Binding-site contacts:
Ligand atom C11 contacts residue PRO16 of chain 1.B at 3.9 Å (hydrophobic).
Ligand atom O4 contacts residue PHE128 of chain 1.B at 3.6 Å.
Ligand atom C1 contacts residue ARG171 of chain 1.B at 4.1 Å.
Ligand atom O2 contacts residue PHE128 of chain 1.B at 3.5 Å.
Ligand atom C10 contacts residue TYR17 of chain 1.B at 3.9 Å (hydrophobic).
Ligand atom C1 contacts residue PHE123 of chain 1.B at 3.7 Å (hydrophobic).
Ligand atom C10 contacts residue PHE168 of chain 1.B at 4.1 Å (hydrophobic).
Ligand atom C6 contacts residue TYR175 of chain 1.B at 3.8 Å (hydrophobic).
Ligand atom C3 contacts residue PHE168 of chain 1.B at 3.9 Å (hydrophobic).
Ligand atom C3 contacts residue ARG171 of chain 1.B at 4.2 Å.
Ligand atom C4 contacts residue TYR175 of chain 1.B at 3.8 Å (hydrophobic).
Ligand atom C5 contacts residue TYR175 of chain 1.B at 3.6 Å (hydrophobic).
Ligand atom C11 contacts residue GSH1 of chain 1.I at 3.8 Å.
Ligand atom O1 contacts residue PHE168 of chain 1.B at 2.7 Å (h-bond).
Ligand atom C13 contacts residue PRO16 of chain 1.B at 4.1 Å (hydrophobic).
Ligand atom C7 contacts residue PHE128 of chain 1.B at 3.8 Å (hydrophobic).
Ligand atom O3 contacts residue GSH1 of chain 1.I at 2.8 Å (h-bond).
Ligand atom C12 contacts residue PHE128 of chain 1.B at 4.0 Å (hydrophobic).
Ligand atom C8 contacts residue PHE128 of chain 1.B at 3.5 Å (hydrophobic).
Ligand atom C1 contacts residue MET172 of chain 1.B at 4.1 Å (hydrophobic).
Ligand atom C9 contacts residue PRO16 of chain 1.B at 4.2 Å (hydrophobic).
Ligand atom C2 contacts residue ARG171 of chain 1.B at 3.9 Å.
Ligand atom C6 contacts residue PHE123 of chain 1.B at 3.9 Å (hydrophobic).
Ligand atom O1 contacts residue ARG171 of chain 1.B at 4.0 Å.
Ligand atom C12 contacts residue PRO16 of chain 1.B at 3.8 Å (hydrophobic).
Ligand atom C1 contacts residue PHE168 of chain 1.B at 3.5 Å (hydrophobic).
Ligand atom O1 contacts residue PHE123 of chain 1.B at 3.2 Å.
Ligand atom C12 contacts residue GSH1 of chain 1.I at 4.0 Å.
Ligand atom C11 contacts residue TYR17 of chain 1.B at 3.9 Å (hydrophobic).
Ligand atom C9 contacts residue PHE168 of chain 1.B at 4.2 Å (hydrophobic).
Ligand atom C7 contacts residue TYR175 of chain 1.B at 4.0 Å (hydrophobic).
Ligand atom C9 contacts residue PHE128 of chain 1.B at 3.8 Å (hydrophobic).
Ligand atom C5 contacts residue TRP127 of chain 1.B at 3.5 Å (hydrophobic).
Ligand atom C13 contacts residue PHE128 of chain 1.B at 3.5 Å (hydrophobic).
Ligand atom O2 contacts residue TYR175 of chain 1.B at 3.7 Å.
Ligand atom O3 contacts residue TYR17 of chain 1.B at 3.1 Å.
Ligand atom C6 contacts residue TRP127 of chain 1.B at 3.7 Å (hydrophobic).
Ligand atom O1 contacts residue MET172 of chain 1.B at 3.2 Å (h-bond).
Ligand atom C10 contacts residue PRO16 of chain 1.B at 3.9 Å (hydrophobic).
Ligand atom C2 contacts residue PHE168 of chain 1.B at 3.5 Å (hydrophobic).

Sequence of chain 1.B:
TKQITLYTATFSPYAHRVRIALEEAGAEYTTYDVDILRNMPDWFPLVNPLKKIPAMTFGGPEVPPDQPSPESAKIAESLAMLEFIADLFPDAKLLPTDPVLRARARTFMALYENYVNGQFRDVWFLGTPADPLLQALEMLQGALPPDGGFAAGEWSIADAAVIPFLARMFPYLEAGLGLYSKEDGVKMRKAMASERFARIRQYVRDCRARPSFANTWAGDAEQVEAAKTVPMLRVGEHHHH

A small-molecule ligand and the protein it binds are described below.
Small molecule (SMILES): O=C(c1ccc(O)cc1)c1ccc(O)cc1O